Sequence of chain 1.B:
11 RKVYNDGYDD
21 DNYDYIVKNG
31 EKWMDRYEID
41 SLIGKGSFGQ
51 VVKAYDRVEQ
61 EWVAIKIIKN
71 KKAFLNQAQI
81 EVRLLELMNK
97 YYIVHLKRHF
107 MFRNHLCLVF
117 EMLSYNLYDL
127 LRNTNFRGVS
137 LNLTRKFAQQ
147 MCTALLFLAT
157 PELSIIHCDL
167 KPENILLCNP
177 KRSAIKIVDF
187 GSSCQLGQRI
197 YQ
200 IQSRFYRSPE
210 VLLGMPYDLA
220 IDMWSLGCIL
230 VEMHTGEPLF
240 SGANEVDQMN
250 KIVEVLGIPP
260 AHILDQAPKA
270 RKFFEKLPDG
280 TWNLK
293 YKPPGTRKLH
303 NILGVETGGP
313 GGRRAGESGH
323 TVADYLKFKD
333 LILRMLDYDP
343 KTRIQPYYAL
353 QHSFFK

This small molecule binds to this protein.
Small molecule (SMILES): CO[C@@H]1[C@H](N(C)C(=O)c2ccccc2)C[C@H]2O[C@]1(C)n1c3ccccc3c3c4c(c5c6ccccc6n2c5c31)C(=O)NC4

Binding-site contacts:
Ligand atom CAG contacts residue GLU169 of chain 1.B at 3.9 Å.
Ligand atom OAD contacts residue LEU119 of chain 1.B at 2.9 Å (h-bond).
Ligand atom OAD contacts residue GLU117 of chain 1.B at 3.6 Å.
Ligand atom CAC contacts residue VAL51 of chain 1.B at 3.8 Å (hydrophobic).
Ligand atom CAL contacts residue LYS66 of chain 1.B at 3.6 Å.
Ligand atom CAB contacts residue GLU169 of chain 1.B at 3.4 Å.
Ligand atom CAQ contacts residue ILE43 of chain 1.B at 3.9 Å (hydrophobic).
Ligand atom CAO contacts residue LEU119 of chain 1.B at 3.5 Å (hydrophobic).
Ligand atom CBE contacts residue ILE43 of chain 1.B at 3.7 Å (hydrophobic).
Ligand atom NAU contacts residue ALA64 of chain 1.B at 3.6 Å.
Ligand atom CAI contacts residue LEU119 of chain 1.B at 3.5 Å (hydrophobic).
Ligand atom CAX contacts residue LEU172 of chain 1.B at 3.8 Å (hydrophobic).
Ligand atom CAH contacts residue GLU169 of chain 1.B at 3.9 Å.
Ligand atom CAA contacts residue VAL184 of chain 1.B at 3.5 Å (hydrophobic).
Ligand atom NBO contacts residue VAL51 of chain 1.B at 3.8 Å.
Ligand atom OAW contacts residue ILE43 of chain 1.B at 3.9 Å.
Ligand atom NAU contacts residue PHE116 of chain 1.B at 3.9 Å.
Ligand atom CAC contacts residue PHE48 of chain 1.B at 3.9 Å (hydrophobic).
Ligand atom CAA contacts residue ASN170 of chain 1.B at 3.8 Å.
Ligand atom CAX contacts residue LEU119 of chain 1.B at 4.0 Å (hydrophobic).
Ligand atom CAJ contacts residue LYS66 of chain 1.B at 3.9 Å.
Ligand atom CAL contacts residue ASP185 of chain 1.B at 3.7 Å.
Ligand atom CAO contacts residue ILE43 of chain 1.B at 3.8 Å (hydrophobic).
Ligand atom CAF contacts residue GLU169 of chain 1.B at 3.6 Å.
Ligand atom CBB contacts residue LEU172 of chain 1.B at 3.7 Å (hydrophobic).
Ligand atom CAX contacts residue GLU117 of chain 1.B at 3.9 Å.
Ligand atom CAI contacts residue MET118 of chain 1.B at 3.9 Å (hydrophobic).
Ligand atom OAW contacts residue GLY44 of chain 1.B at 3.5 Å.
Ligand atom CBF contacts residue VAL51 of chain 1.B at 3.8 Å (hydrophobic).
Ligand atom OAD contacts residue MET118 of chain 1.B at 3.8 Å.
Ligand atom CBC contacts residue ILE43 of chain 1.B at 3.6 Å (hydrophobic).
Ligand atom OAD contacts residue LEU172 of chain 1.B at 4.0 Å.
Ligand atom CAB contacts residue ASN122 of chain 1.B at 3.6 Å.
Ligand atom CAX contacts residue ALA64 of chain 1.B at 3.5 Å (hydrophobic).
Ligand atom CAJ contacts residue ASP185 of chain 1.B at 3.9 Å.
Ligand atom CBH contacts residue LEU172 of chain 1.B at 3.9 Å (hydrophobic).
Ligand atom CBK contacts residue ILE43 of chain 1.B at 3.5 Å (hydrophobic).
Ligand atom CAI contacts residue SER120 of chain 1.B at 4.0 Å.
Ligand atom OAD contacts residue ALA64 of chain 1.B at 3.7 Å.
Ligand atom NAU contacts residue GLU117 of chain 1.B at 3.2 Å (salt-bridge).